The protein below binds the small molecule below.
Small molecule (SMILES): CC(=O)N[C@@H]1[C@@H](O[C@@H]2O[C@H](CO)[C@H](O)[C@H](O[C@]3(C(=O)O)C[C@H](O)[C@@H](NC(C)=O)[C@H]([C@H](O)[C@H](O)CO)O3)[C@H]2O)[C@H](O)[C@@H](CO[C@]2(C(=O)O)C[C@H](O)[C@@H](NC(C)=O)[C@H]([C@H](O)[C@H](O)CO)O2)O[C@H]1O

Sequence of chain 40.F:
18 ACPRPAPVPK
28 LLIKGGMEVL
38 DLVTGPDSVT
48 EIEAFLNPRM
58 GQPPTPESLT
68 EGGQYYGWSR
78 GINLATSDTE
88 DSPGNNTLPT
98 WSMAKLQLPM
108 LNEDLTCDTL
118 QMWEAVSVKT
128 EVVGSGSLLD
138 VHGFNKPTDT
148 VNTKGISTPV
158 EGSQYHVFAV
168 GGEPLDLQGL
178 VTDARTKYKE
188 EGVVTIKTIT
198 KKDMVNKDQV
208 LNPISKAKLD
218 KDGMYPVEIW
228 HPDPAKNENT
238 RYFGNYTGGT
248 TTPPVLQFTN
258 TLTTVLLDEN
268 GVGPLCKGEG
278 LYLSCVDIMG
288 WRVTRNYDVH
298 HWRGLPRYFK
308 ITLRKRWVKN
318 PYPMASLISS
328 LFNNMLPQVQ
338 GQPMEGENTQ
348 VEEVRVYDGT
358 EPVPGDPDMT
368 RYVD

Binding-site contacts:
Ligand atom O4 contacts residue TYR72 of chain 40.F at 3.8 Å.
Ligand atom O8 contacts residue ARG77 of chain 40.F at 3.1 Å (salt-bridge).
Ligand atom C1 contacts residue SER89 of chain 40.F at 4.2 Å.
Ligand atom C1 contacts residue ARG77 of chain 40.F at 3.1 Å.
Ligand atom C6 contacts residue ARG77 of chain 40.F at 4.3 Å.
Ligand atom C11 contacts residue ASP85 of chain 39.F at 4.2 Å.
Ligand atom C1 contacts residue TYR72 of chain 40.F at 4.0 Å (hydrophobic).
Ligand atom C8 contacts residue ARG77 of chain 40.F at 4.1 Å.
Ligand atom C4 contacts residue TYR72 of chain 40.F at 3.4 Å (hydrophobic).
Ligand atom O3 contacts residue VAL296 of chain 40.F at 4.3 Å.
Ligand atom C6 contacts residue TYR72 of chain 40.F at 3.8 Å (hydrophobic).
Ligand atom O8 contacts residue TYR72 of chain 40.F at 3.9 Å.
Ligand atom O3 contacts residue GLY78 of chain 40.F at 3.6 Å.
Ligand atom C3 contacts residue VAL296 of chain 40.F at 3.7 Å (hydrophobic).
Ligand atom C4 contacts residue HIS298 of chain 40.F at 4.0 Å.
Ligand atom C6 contacts residue ASN93 of chain 40.F at 3.1 Å.
Ligand atom C3 contacts residue GLY78 of chain 40.F at 4.1 Å.
Ligand atom O4 contacts residue HIS298 of chain 40.F at 3.0 Å (h-bond).
Ligand atom O1A contacts residue SER89 of chain 40.F at 4.1 Å.
Ligand atom C3 contacts residue HIS298 of chain 40.F at 4.1 Å.
Ligand atom C4 contacts residue GLY78 of chain 40.F at 3.4 Å.
Ligand atom C5 contacts residue ASN93 of chain 40.F at 4.1 Å.
Ligand atom O1B contacts residue ARG77 of chain 40.F at 2.5 Å (salt-bridge).
Ligand atom O4 contacts residue THR291 of chain 40.F at 3.4 Å.
Ligand atom C2 contacts residue GLY78 of chain 40.F at 4.1 Å.
Ligand atom C1 contacts residue GLY78 of chain 40.F at 4.1 Å.
Ligand atom O8 contacts residue GLU87 of chain 40.F at 3.9 Å.
Ligand atom N5 contacts residue TYR72 of chain 40.F at 3.0 Å (h-bond).
Ligand atom O6 contacts residue ASN93 of chain 40.F at 3.0 Å (h-bond).
Ligand atom C3 contacts residue GLY78 of chain 40.F at 3.9 Å.
Ligand atom O1A contacts residue ARG77 of chain 40.F at 3.0 Å (salt-bridge).
Ligand atom C5 contacts residue TYR72 of chain 40.F at 3.5 Å (hydrophobic).
Ligand atom O1B contacts residue SER89 of chain 40.F at 3.5 Å (h-bond).
Ligand atom O4 contacts residue ILE79 of chain 40.F at 3.6 Å (h-bond).
Ligand atom O4 contacts residue ASN80 of chain 40.F at 4.0 Å.
Ligand atom C10 contacts residue TYR72 of chain 40.F at 4.1 Å (hydrophobic).
Ligand atom O4 contacts residue GLY78 of chain 40.F at 3.2 Å.
Ligand atom C3 contacts residue ARG77 of chain 40.F at 4.1 Å.
Ligand atom O1A contacts residue GLY78 of chain 40.F at 3.7 Å.
Ligand atom O1A contacts residue TYR72 of chain 40.F at 3.1 Å.

Sequence of chain 39.F:
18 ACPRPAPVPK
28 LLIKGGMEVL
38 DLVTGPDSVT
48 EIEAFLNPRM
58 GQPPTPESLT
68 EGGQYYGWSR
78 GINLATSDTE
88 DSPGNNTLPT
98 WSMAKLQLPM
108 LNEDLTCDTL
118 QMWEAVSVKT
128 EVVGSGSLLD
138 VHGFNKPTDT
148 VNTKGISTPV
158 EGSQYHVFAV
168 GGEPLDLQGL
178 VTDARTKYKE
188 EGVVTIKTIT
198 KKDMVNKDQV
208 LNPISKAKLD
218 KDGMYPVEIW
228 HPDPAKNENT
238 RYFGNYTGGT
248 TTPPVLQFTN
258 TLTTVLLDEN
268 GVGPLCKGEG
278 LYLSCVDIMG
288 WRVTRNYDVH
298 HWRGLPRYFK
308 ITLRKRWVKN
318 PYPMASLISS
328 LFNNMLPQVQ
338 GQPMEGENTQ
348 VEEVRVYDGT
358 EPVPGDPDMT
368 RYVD